Binding-site contacts:
Ligand atom C3 contacts residue ASN127 of chain 1.A at 3.5 Å.
Ligand atom O7 contacts residue ASN127 of chain 1.A at 3.6 Å (h-bond).
Ligand atom O5 contacts residue ASN127 of chain 1.A at 2.3 Å (h-bond).
Ligand atom C1 contacts residue ASN115 of chain 1.A at 4.2 Å.
Ligand atom O6 contacts residue ASN115 of chain 1.A at 3.7 Å.
Ligand atom C6 contacts residue ASN115 of chain 1.A at 4.0 Å.
Ligand atom C5 contacts residue ASN127 of chain 1.A at 3.6 Å.
Ligand atom C1 contacts residue ASN127 of chain 1.A at 1.4 Å.
Ligand atom C7 contacts residue ASN127 of chain 1.A at 3.9 Å.
Ligand atom O3 contacts residue LYS117 of chain 1.A at 3.8 Å.
Ligand atom C2 contacts residue ASN127 of chain 1.A at 2.5 Å.
Ligand atom O3 contacts residue ASN127 of chain 1.A at 3.6 Å.
Ligand atom C4 contacts residue ASN127 of chain 1.A at 4.2 Å.
Ligand atom O5 contacts residue ASN115 of chain 1.A at 3.4 Å.
Ligand atom C5 contacts residue ASN115 of chain 1.A at 4.4 Å.
Ligand atom N2 contacts residue ASN127 of chain 1.A at 3.5 Å (h-bond).

A small-molecule ligand and the protein it binds are described below.
Small molecule (SMILES): CC(=O)N[C@@H]1[C@@H](O)[C@H](O)[C@@H](CO)O[C@H]1O

Sequence of chain 1.A:
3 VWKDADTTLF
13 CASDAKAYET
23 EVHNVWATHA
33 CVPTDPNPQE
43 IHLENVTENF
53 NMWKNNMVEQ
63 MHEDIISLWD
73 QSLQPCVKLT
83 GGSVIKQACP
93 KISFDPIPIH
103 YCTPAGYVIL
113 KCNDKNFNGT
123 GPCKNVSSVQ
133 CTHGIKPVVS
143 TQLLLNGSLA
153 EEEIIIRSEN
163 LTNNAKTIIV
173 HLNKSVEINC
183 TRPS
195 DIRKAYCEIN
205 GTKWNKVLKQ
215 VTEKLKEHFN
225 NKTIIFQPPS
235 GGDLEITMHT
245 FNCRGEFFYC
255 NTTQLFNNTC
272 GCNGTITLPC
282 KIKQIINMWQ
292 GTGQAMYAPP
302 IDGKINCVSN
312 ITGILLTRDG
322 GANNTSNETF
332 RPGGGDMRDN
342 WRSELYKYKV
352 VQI